Binding-site contacts:
Ligand atom C3 contacts residue HIS67 of chain 1.U at 4.0 Å.
Ligand atom C13 contacts residue VAL64 of chain 1.U at 3.3 Å (hydrophobic).
Ligand atom C12 contacts residue VAL64 of chain 1.U at 4.3 Å (hydrophobic).
Ligand atom C11 contacts residue HIS67 of chain 1.U at 3.9 Å.
Ligand atom C14 contacts residue VAL64 of chain 1.U at 3.0 Å (hydrophobic).
Ligand atom N contacts residue HIS67 of chain 1.U at 4.5 Å.
Ligand atom C2 contacts residue PRO68 of chain 1.U at 3.8 Å (hydrophobic).
Ligand atom C15 contacts residue HIS67 of chain 1.U at 3.2 Å.
Ligand atom C2 contacts residue HIS67 of chain 1.U at 3.6 Å.
Ligand atom C15 contacts residue VAL42 of chain 1.U at 4.2 Å (hydrophobic).
Ligand atom C12 contacts residue GLY66 of chain 1.U at 4.3 Å.
Ligand atom C14 contacts residue HIS67 of chain 1.U at 4.0 Å.
Ligand atom C15 contacts residue HIS41 of chain 1.U at 3.5 Å.
Ligand atom C1 contacts residue PRO68 of chain 1.U at 3.8 Å (hydrophobic).
Ligand atom C12 contacts residue HIS67 of chain 1.U at 4.3 Å.
Ligand atom C15 contacts residue VAL64 of chain 1.U at 3.8 Å (hydrophobic).
Ligand atom C16 contacts residue HIS67 of chain 1.U at 3.1 Å.
Ligand atom N contacts residue GLY66 of chain 1.U at 4.5 Å.
Ligand atom N contacts residue PRO68 of chain 1.U at 3.9 Å.
Ligand atom O3 contacts residue GLY66 of chain 1.U at 4.4 Å.
Ligand atom C11 contacts residue PRO68 of chain 1.U at 4.5 Å (hydrophobic).
Ligand atom C13 contacts residue HIS41 of chain 1.U at 4.2 Å.
Ligand atom C14 contacts residue VAL42 of chain 1.U at 4.4 Å (hydrophobic).
Ligand atom C14 contacts residue HIS41 of chain 1.U at 3.1 Å.

Sequence of chain 1.U:
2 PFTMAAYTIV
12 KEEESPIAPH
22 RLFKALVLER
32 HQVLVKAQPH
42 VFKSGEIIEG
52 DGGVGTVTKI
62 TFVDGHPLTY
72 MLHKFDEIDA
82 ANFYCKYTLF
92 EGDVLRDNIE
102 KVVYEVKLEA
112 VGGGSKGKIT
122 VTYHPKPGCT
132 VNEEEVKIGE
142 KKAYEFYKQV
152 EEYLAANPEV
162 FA

The protein below binds the small molecule below.
Small molecule (SMILES): O=S(=O)(O)c1cccc2cccc(Nc3ccccc3)c12